The small molecule below binds the protein below.
Small molecule (SMILES): CCC(CC)[C@H](NC(C)=O)[C@@H]1[C@H](O)[C@@H](C(=O)O)C[C@H]1NC(=N)N

Sequence of chain 1.D:
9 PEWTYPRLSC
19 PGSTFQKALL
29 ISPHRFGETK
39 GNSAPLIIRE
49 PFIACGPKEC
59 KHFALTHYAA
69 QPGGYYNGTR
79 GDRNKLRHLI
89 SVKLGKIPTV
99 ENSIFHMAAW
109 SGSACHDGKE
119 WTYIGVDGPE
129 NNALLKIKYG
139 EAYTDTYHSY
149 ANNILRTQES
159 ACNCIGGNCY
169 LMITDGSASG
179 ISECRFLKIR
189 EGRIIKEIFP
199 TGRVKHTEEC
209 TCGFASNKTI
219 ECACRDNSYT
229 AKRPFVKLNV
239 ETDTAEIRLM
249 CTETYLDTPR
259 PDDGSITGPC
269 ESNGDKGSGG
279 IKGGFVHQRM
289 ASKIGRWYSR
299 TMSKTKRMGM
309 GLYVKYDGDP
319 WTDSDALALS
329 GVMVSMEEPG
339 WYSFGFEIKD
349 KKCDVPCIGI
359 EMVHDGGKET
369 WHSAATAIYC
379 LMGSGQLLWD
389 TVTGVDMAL

Binding-site contacts:
Ligand atom C6 contacts residue ARG47 of chain 1.D at 3.9 Å.
Ligand atom C4 contacts residue ASP80 of chain 1.D at 3.9 Å.
Ligand atom N25 contacts residue GLU48 of chain 1.D at 3.8 Å.
Ligand atom N30 contacts residue GLU48 of chain 1.D at 3.6 Å.
Ligand atom C4 contacts residue TYR340 of chain 1.D at 3.6 Å (hydrophobic).
Ligand atom O7 contacts residue ARG223 of chain 1.D at 3.1 Å (salt-bridge).
Ligand atom C38 contacts residue ALA176 of chain 1.D at 3.8 Å (hydrophobic).
Ligand atom C15 contacts residue ARG154 of chain 1.D at 3.5 Å.
Ligand atom N27 contacts residue GLU48 of chain 1.D at 3.6 Å (salt-bridge).
Ligand atom N30 contacts residue GLU157 of chain 1.D at 3.3 Å (salt-bridge).
Ligand atom N27 contacts residue ARG85 of chain 1.D at 3.6 Å.
Ligand atom C2 contacts residue TYR340 of chain 1.D at 3.8 Å (hydrophobic).
Ligand atom C3 contacts residue TYR340 of chain 1.D at 3.4 Å (hydrophobic).
Ligand atom C1 contacts residue ARG47 of chain 1.D at 3.8 Å.
Ligand atom C2 contacts residue ASP80 of chain 1.D at 3.4 Å.
Ligand atom C5 contacts residue TYR340 of chain 1.D at 3.5 Å (hydrophobic).
Ligand atom C37 contacts residue ARG154 of chain 1.D at 3.6 Å.
Ligand atom O8 contacts residue ARG47 of chain 1.D at 2.9 Å (salt-bridge).
Ligand atom O8 contacts residue ARG305 of chain 1.D at 3.0 Å (salt-bridge).
Ligand atom C6 contacts residue TYR340 of chain 1.D at 3.0 Å (hydrophobic).
Ligand atom N30 contacts residue TRP108 of chain 1.D at 3.2 Å (h-bond).
Ligand atom C1 contacts residue GLU48 of chain 1.D at 3.7 Å.
Ligand atom O7 contacts residue ARG305 of chain 1.D at 3.0 Å (salt-bridge).
Ligand atom C5 contacts residue ASP80 of chain 1.D at 3.7 Å.
Ligand atom N27 contacts residue ASP80 of chain 1.D at 3.2 Å (salt-bridge).
Ligand atom C1 contacts residue TYR340 of chain 1.D at 3.2 Å (hydrophobic).
Ligand atom C36 contacts residue GLU207 of chain 1.D at 3.7 Å.
Ligand atom N25 contacts residue TYR340 of chain 1.D at 3.9 Å.
Ligand atom O14 contacts residue ASP80 of chain 1.D at 3.8 Å.
Ligand atom C1 contacts residue ASP80 of chain 1.D at 3.4 Å.
Ligand atom O9 contacts residue ASP80 of chain 1.D at 3.0 Å (salt-bridge).
Ligand atom C39 contacts residue GLU206 of chain 1.D at 3.1 Å.
Ligand atom O8 contacts residue TYR340 of chain 1.D at 3.2 Å (h-bond).
Ligand atom O7 contacts residue TYR340 of chain 1.D at 3.1 Å (h-bond).
Ligand atom N30 contacts residue LEU63 of chain 1.D at 3.9 Å.
Ligand atom C26 contacts residue GLU48 of chain 1.D at 3.6 Å.
Ligand atom C36 contacts residue GLU206 of chain 1.D at 3.5 Å.
Ligand atom O14 contacts residue ARG81 of chain 1.D at 3.4 Å (salt-bridge).
Ligand atom C39 contacts residue ARG223 of chain 1.D at 3.7 Å.
Ligand atom C6 contacts residue ARG305 of chain 1.D at 3.7 Å.